Binding-site contacts:
Ligand atom C9 contacts residue LYS42 of chain 1.B at 4.2 Å.
Ligand atom C10 contacts residue PHE50 of chain 1.C at 4.1 Å (hydrophobic).
Ligand atom N5 contacts residue GLN253 of chain 1.B at 3.3 Å (h-bond).
Ligand atom C6 contacts residue GLN253 of chain 1.B at 3.9 Å.
Ligand atom C5 contacts residue GLN253 of chain 1.B at 4.2 Å.
Ligand atom C1 contacts residue SER249 of chain 1.B at 3.6 Å.
Ligand atom O8 contacts residue SER251 of chain 1.B at 4.2 Å.
Ligand atom C9 contacts residue GLN253 of chain 1.B at 3.8 Å.
Ligand atom C11 contacts residue ASN247 of chain 1.B at 3.6 Å.
Ligand atom O9 contacts residue LYS42 of chain 1.B at 3.3 Å.
Ligand atom O1A contacts residue ASN247 of chain 1.B at 4.0 Å.
Ligand atom O8 contacts residue GLN253 of chain 1.B at 4.2 Å.
Ligand atom O1A contacts residue SER251 of chain 1.B at 3.4 Å (h-bond).
Ligand atom O8 contacts residue SER43 of chain 1.B at 2.9 Å (h-bond).
Ligand atom C5 contacts residue ASN247 of chain 1.B at 3.8 Å.
Ligand atom C11 contacts residue LEU37 of chain 1.B at 3.8 Å (hydrophobic).
Ligand atom C8 contacts residue SER43 of chain 1.B at 4.0 Å.
Ligand atom O7 contacts residue LEU37 of chain 1.B at 3.5 Å.
Ligand atom C11 contacts residue PHE245 of chain 1.B at 4.2 Å (hydrophobic).
Ligand atom O4 contacts residue ASN106 of chain 1.B at 3.3 Å (h-bond).
Ligand atom C7 contacts residue GLN253 of chain 1.B at 3.6 Å.
Ligand atom N5 contacts residue ASN247 of chain 1.B at 2.9 Å (h-bond).
Ligand atom C6 contacts residue ASN247 of chain 1.B at 4.0 Å.
Ligand atom C10 contacts residue ASN247 of chain 1.B at 3.7 Å.
Ligand atom O10 contacts residue PHE50 of chain 1.C at 4.3 Å.
Ligand atom O9 contacts residue SER43 of chain 1.B at 2.8 Å (h-bond).
Ligand atom C10 contacts residue LEU37 of chain 1.B at 4.1 Å (hydrophobic).
Ligand atom C9 contacts residue SER43 of chain 1.B at 3.7 Å.
Ligand atom O4 contacts residue ASN247 of chain 1.B at 3.9 Å.
Ligand atom C11 contacts residue GLN253 of chain 1.B at 3.3 Å.
Ligand atom O1B contacts residue SER249 of chain 1.B at 3.8 Å.
Ligand atom O10 contacts residue GLN253 of chain 1.B at 4.2 Å.
Ligand atom C10 contacts residue GLN253 of chain 1.B at 3.4 Å.
Ligand atom C4 contacts residue ASN247 of chain 1.B at 3.7 Å.
Ligand atom C1 contacts residue SER251 of chain 1.B at 3.5 Å.
Ligand atom O10 contacts residue LEU37 of chain 1.B at 3.6 Å.
Ligand atom O1B contacts residue ASN247 of chain 1.B at 4.2 Å.
Ligand atom O1B contacts residue SER251 of chain 1.B at 2.9 Å (h-bond).
Ligand atom C11 contacts residue PHE50 of chain 1.C at 3.7 Å (hydrophobic).
Ligand atom O1A contacts residue SER249 of chain 1.B at 2.6 Å (h-bond).

Sequence of chain 1.B:
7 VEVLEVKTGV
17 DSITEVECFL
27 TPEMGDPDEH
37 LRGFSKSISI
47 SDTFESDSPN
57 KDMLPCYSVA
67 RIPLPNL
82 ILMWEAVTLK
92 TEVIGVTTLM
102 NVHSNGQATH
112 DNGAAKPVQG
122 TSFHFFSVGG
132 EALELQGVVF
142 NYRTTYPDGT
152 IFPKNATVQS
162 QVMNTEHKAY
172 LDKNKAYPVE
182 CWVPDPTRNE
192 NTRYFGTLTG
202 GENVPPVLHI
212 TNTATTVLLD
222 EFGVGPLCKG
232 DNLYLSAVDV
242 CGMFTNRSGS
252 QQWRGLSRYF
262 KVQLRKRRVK

The small molecule below binds the protein below.
Small molecule (SMILES): CC(=O)N[C@H]1[C@H]([C@H](O)[C@H](O)CO)O[C@@](O)(C(=O)O)C[C@@H]1O

Sequence of chain 1.C:
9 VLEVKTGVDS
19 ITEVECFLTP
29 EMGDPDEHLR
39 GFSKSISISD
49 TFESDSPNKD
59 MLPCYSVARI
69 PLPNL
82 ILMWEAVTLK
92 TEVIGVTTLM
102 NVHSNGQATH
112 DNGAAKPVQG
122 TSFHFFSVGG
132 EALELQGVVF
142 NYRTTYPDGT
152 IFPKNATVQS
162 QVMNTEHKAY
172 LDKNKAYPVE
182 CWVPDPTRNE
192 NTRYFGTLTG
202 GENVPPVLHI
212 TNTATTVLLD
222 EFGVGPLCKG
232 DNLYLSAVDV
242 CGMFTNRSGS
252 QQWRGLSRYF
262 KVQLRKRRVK